This small molecule binds to this protein.
Small molecule (SMILES): COc1ccc(OCc2ccc(COc3c(Cl)cccc3Cl)cc2)c(Cl)c1

Binding-site contacts:
Ligand atom C21 contacts residue SER105 of chain 9.B at 3.8 Å.
Ligand atom O3 contacts residue PHE107 of chain 9.B at 3.6 Å.
Ligand atom O2 contacts residue VAL173 of chain 9.B at 3.4 Å.
Ligand atom C4 contacts residue MET109 of chain 9.B at 3.8 Å (hydrophobic).
Ligand atom C1 contacts residue TYR182 of chain 9.B at 3.8 Å (hydrophobic).
Ligand atom C3 contacts residue MET109 of chain 9.B at 3.7 Å (hydrophobic).
Ligand atom CL3 contacts residue LEU217 of chain 9.B at 3.8 Å.
Ligand atom C19 contacts residue LEU217 of chain 9.B at 3.8 Å (hydrophobic).
Ligand atom C21 contacts residue HIS184 of chain 9.B at 3.6 Å.
Ligand atom C13 contacts residue MET109 of chain 9.B at 3.4 Å (hydrophobic).
Ligand atom O1 contacts residue ILE87 of chain 9.B at 3.7 Å.
Ligand atom C8 contacts residue MET109 of chain 9.B at 3.4 Å (hydrophobic).
Ligand atom C13 contacts residue ILE87 of chain 9.B at 3.7 Å (hydrophobic).
Ligand atom O3 contacts residue TYR89 of chain 9.B at 3.6 Å.
Ligand atom C2 contacts residue PHE214 of chain 9.B at 3.6 Å (hydrophobic).
Ligand atom C12 contacts residue PHE111 of chain 9.B at 3.8 Å (hydrophobic).
Ligand atom C6 contacts residue TYR89 of chain 9.B at 3.7 Å (hydrophobic).
Ligand atom CL2 contacts residue ALA24 of chain 8.E at 3.5 Å.
Ligand atom C9 contacts residue PHE214 of chain 9.B at 3.7 Å (hydrophobic).
Ligand atom C14 contacts residue TYR136 of chain 9.B at 3.5 Å (hydrophobic).
Ligand atom CL2 contacts residue ILE25 of chain 8.E at 3.4 Å.
Ligand atom C10 contacts residue TYR136 of chain 9.B at 3.5 Å (hydrophobic).
Ligand atom C7 contacts residue PHE214 of chain 9.B at 3.5 Å (hydrophobic).
Ligand atom C17 contacts residue TYR136 of chain 9.B at 3.7 Å (hydrophobic).
Ligand atom C5 contacts residue TYR89 of chain 9.B at 3.5 Å (hydrophobic).
Ligand atom C16 contacts residue ALA24 of chain 8.E at 3.8 Å (hydrophobic).
Ligand atom C7 contacts residue MET109 of chain 9.B at 3.3 Å (hydrophobic).
Ligand atom C11 contacts residue ILE87 of chain 9.B at 3.8 Å (hydrophobic).
Ligand atom C16 contacts residue TYR136 of chain 9.B at 3.8 Å (hydrophobic).
Ligand atom O1 contacts residue PHE214 of chain 9.B at 3.8 Å.
Ligand atom C12 contacts residue ILE87 of chain 9.B at 3.8 Å (hydrophobic).
Ligand atom C9 contacts residue VAL176 of chain 9.B at 3.6 Å (hydrophobic).
Ligand atom CL3 contacts residue PHE111 of chain 9.B at 3.8 Å.
Ligand atom C20 contacts residue LEU217 of chain 9.B at 3.8 Å (hydrophobic).
Ligand atom C17 contacts residue ALA24 of chain 8.E at 3.7 Å (hydrophobic).
Ligand atom O1 contacts residue MET109 of chain 9.B at 3.7 Å.
Ligand atom C13 contacts residue PHE111 of chain 9.B at 3.7 Å (hydrophobic).
Ligand atom C20 contacts residue ILE171 of chain 9.B at 3.8 Å (hydrophobic).
Ligand atom CL2 contacts residue TYR136 of chain 9.B at 3.6 Å.
Ligand atom C21 contacts residue TYR182 of chain 9.B at 3.8 Å (hydrophobic).

Sequence of chain 9.B:
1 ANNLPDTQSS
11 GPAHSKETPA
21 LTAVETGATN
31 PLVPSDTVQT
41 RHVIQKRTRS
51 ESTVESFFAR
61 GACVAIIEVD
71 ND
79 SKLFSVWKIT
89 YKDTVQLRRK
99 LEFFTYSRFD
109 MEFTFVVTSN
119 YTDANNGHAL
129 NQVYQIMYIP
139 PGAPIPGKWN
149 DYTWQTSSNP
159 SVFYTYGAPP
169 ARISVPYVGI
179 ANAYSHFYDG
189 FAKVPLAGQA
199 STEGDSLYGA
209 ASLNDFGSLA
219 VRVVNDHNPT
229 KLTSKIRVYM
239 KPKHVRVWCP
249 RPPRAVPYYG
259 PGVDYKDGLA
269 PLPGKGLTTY

Sequence of chain 8.E:
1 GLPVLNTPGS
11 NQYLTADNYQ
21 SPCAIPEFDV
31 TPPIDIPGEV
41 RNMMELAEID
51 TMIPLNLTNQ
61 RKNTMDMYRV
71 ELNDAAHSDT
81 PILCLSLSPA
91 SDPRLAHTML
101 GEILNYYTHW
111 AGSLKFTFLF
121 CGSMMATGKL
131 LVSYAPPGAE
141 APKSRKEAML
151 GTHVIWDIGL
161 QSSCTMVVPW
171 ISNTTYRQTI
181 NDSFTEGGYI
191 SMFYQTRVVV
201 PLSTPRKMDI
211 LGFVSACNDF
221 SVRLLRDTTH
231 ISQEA